The small molecule below binds the protein below.
Small molecule (SMILES): OC[C@H]1O[C@@](CO)(O[C@H]2O[C@H](CO)[C@@H](O)[C@H](O)[C@H]2O)[C@@H](O)[C@@H]1O

Binding-site contacts:
Ligand atom C4 contacts residue TRP341 of chain 1.A at 4.3 Å (hydrophobic).
Ligand atom O5 contacts residue GLU118 of chain 1.A at 3.7 Å.
Ligand atom O6 contacts residue ASN217 of chain 1.A at 4.0 Å.
Ligand atom O1 contacts residue GLU118 of chain 1.A at 3.2 Å (salt-bridge).
Ligand atom O6 contacts residue GLY121 of chain 1.A at 3.3 Å.
Ligand atom C2 contacts residue LYS119 of chain 1.A at 4.2 Å.
Ligand atom O5 contacts residue GLY121 of chain 1.A at 3.5 Å.
Ligand atom C2 contacts residue ALA120 of chain 1.A at 4.1 Å (hydrophobic).
Ligand atom O6 contacts residue TRP341 of chain 1.A at 3.5 Å.
Ligand atom C1 contacts residue LYS119 of chain 1.A at 4.2 Å.
Ligand atom O5 contacts residue GLY121 of chain 1.A at 3.4 Å.
Ligand atom C1 contacts residue LYS119 of chain 1.A at 3.1 Å.
Ligand atom O4 contacts residue TRP341 of chain 1.A at 3.7 Å.
Ligand atom O1 contacts residue LYS119 of chain 1.A at 3.6 Å (salt-bridge).
Ligand atom C2 contacts residue GLY121 of chain 1.A at 4.4 Å.
Ligand atom C6 contacts residue GLY121 of chain 1.A at 4.0 Å.
Ligand atom C5 contacts residue GLY121 of chain 1.A at 4.3 Å.
Ligand atom C2 contacts residue GLY121 of chain 1.A at 4.4 Å.
Ligand atom O2 contacts residue ALA120 of chain 1.A at 4.4 Å.
Ligand atom O5 contacts residue ALA120 of chain 1.A at 4.0 Å.
Ligand atom C1 contacts residue GLY121 of chain 1.A at 4.3 Å.
Ligand atom C1 contacts residue GLY121 of chain 1.A at 3.6 Å.
Ligand atom O2 contacts residue LYS119 of chain 1.A at 3.3 Å (salt-bridge).
Ligand atom C1 contacts residue ALA120 of chain 1.A at 3.8 Å (hydrophobic).
Ligand atom C5 contacts residue TRP341 of chain 1.A at 3.8 Å (hydrophobic).
Ligand atom C6 contacts residue TRP341 of chain 1.A at 3.6 Å (hydrophobic).
Ligand atom C2 contacts residue GLU118 of chain 1.A at 4.4 Å.
Ligand atom C1 contacts residue GLU118 of chain 1.A at 3.8 Å.
Ligand atom C2 contacts residue LYS119 of chain 1.A at 4.3 Å.

Sequence of chain 1.A:
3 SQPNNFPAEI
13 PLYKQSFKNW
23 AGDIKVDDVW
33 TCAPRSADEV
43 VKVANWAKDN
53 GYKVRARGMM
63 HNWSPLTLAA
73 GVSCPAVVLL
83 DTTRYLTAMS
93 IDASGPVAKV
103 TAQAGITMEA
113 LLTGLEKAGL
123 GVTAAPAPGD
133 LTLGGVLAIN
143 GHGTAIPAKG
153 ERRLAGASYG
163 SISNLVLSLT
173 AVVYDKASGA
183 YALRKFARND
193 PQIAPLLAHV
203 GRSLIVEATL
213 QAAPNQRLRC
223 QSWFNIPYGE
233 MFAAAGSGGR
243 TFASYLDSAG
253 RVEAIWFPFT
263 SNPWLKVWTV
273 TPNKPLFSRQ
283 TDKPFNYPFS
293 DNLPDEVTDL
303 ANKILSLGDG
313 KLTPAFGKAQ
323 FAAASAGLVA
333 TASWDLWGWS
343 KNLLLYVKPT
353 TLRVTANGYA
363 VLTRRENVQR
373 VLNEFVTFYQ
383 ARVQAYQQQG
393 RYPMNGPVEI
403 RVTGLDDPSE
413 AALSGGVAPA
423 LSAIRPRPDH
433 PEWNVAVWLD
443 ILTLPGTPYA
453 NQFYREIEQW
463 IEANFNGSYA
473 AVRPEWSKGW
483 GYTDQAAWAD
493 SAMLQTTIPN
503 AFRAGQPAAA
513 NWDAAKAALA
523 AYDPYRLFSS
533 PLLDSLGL